A protein and the small-molecule ligand that binds it are described below.
Small molecule (SMILES): C[C@]12CC[C@@H]3c4ccc(O)cc4CC[C@H]3[C@@H]1CCC2=O

Sequence of chain 1.A:
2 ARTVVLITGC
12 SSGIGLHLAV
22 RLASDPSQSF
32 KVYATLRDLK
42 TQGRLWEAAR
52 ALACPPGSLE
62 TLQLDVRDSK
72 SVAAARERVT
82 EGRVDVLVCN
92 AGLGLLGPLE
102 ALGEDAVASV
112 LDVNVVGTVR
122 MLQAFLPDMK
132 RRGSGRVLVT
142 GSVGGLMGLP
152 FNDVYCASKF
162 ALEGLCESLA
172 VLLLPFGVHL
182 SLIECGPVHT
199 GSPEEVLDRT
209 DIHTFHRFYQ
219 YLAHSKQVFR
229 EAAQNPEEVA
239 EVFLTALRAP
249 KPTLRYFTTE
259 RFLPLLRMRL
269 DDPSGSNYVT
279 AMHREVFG

Binding-site contacts:
Ligand atom C14 contacts residue VAL144 of chain 1.A at 3.5 Å (hydrophobic).
Ligand atom C12 contacts residue LEU150 of chain 1.A at 4.3 Å (hydrophobic).
Ligand atom C7 contacts residue VAL284 of chain 1.A at 4.2 Å (hydrophobic).
Ligand atom C3 contacts residue TYR219 of chain 1.A at 3.8 Å (hydrophobic).
Ligand atom C17 contacts residue PRO188 of chain 1.A at 4.5 Å (hydrophobic).
Ligand atom C4 contacts residue VAL226 of chain 1.A at 4.1 Å (hydrophobic).
Ligand atom C10 contacts residue PHE260 of chain 1.A at 4.5 Å (hydrophobic).
Ligand atom C20 contacts residue SER223 of chain 1.A at 4.1 Å.
Ligand atom C9 contacts residue PHE260 of chain 1.A at 3.8 Å (hydrophobic).
Ligand atom C7 contacts residue MET280 of chain 1.A at 4.3 Å (hydrophobic).
Ligand atom C9 contacts residue MET280 of chain 1.A at 4.5 Å (hydrophobic).
Ligand atom C21 contacts residue PRO188 of chain 1.A at 4.1 Å (hydrophobic).
Ligand atom O1 contacts residue VAL284 of chain 1.A at 3.6 Å.
Ligand atom C7 contacts residue GLU283 of chain 1.A at 4.1 Å.
Ligand atom C9 contacts residue LEU150 of chain 1.A at 4.1 Å (hydrophobic).
Ligand atom C10 contacts residue VAL226 of chain 1.A at 4.5 Å (hydrophobic).
Ligand atom C8 contacts residue PHE260 of chain 1.A at 4.3 Å (hydrophobic).
Ligand atom C8 contacts residue MET280 of chain 1.A at 3.9 Å (hydrophobic).
Ligand atom C14 contacts residue PRO188 of chain 1.A at 4.3 Å (hydrophobic).
Ligand atom C15 contacts residue PRO188 of chain 1.A at 4.3 Å (hydrophobic).
Ligand atom O1 contacts residue HIS222 of chain 1.A at 3.3 Å (h-bond).
Ligand atom O1 contacts residue GLU283 of chain 1.A at 4.0 Å.
Ligand atom C20 contacts residue PRO188 of chain 1.A at 4.5 Å (hydrophobic).
Ligand atom C15 contacts residue VAL144 of chain 1.A at 3.1 Å (hydrophobic).
Ligand atom C6 contacts residue TYR219 of chain 1.A at 4.2 Å (hydrophobic).
Ligand atom C16 contacts residue LEU150 of chain 1.A at 4.4 Å (hydrophobic).
Ligand atom C7 contacts residue HIS222 of chain 1.A at 4.5 Å.
Ligand atom O1 contacts residue MET280 of chain 1.A at 4.5 Å.
Ligand atom C14 contacts residue LEU150 of chain 1.A at 4.4 Å (hydrophobic).
Ligand atom C16 contacts residue VAL144 of chain 1.A at 4.4 Å (hydrophobic).
Ligand atom C15 contacts residue LEU150 of chain 1.A at 3.9 Å (hydrophobic).
Ligand atom C6 contacts residue LEU150 of chain 1.A at 3.9 Å (hydrophobic).
Ligand atom C6 contacts residue VAL284 of chain 1.A at 4.1 Å (hydrophobic).
Ligand atom C14 contacts residue PHE260 of chain 1.A at 4.1 Å (hydrophobic).
Ligand atom O1 contacts residue VAL226 of chain 1.A at 4.1 Å.
Ligand atom C3 contacts residue SER223 of chain 1.A at 3.5 Å.
Ligand atom C16 contacts residue PRO188 of chain 1.A at 4.2 Å (hydrophobic).
Ligand atom C2 contacts residue PRO188 of chain 1.A at 4.3 Å (hydrophobic).
Ligand atom C4 contacts residue SER223 of chain 1.A at 4.3 Å.
Ligand atom C8 contacts residue GLU283 of chain 1.A at 3.2 Å.